Binding-site contacts:
Ligand atom N04 contacts residue LEU121 of chain 1.A at 4.2 Å.
Ligand atom B03 contacts residue LEU118 of chain 1.A at 3.9 Å.
Ligand atom C01 contacts residue LEU121 of chain 1.A at 3.9 Å (hydrophobic).
Ligand atom C01 contacts residue LEU133 of chain 1.A at 4.5 Å (hydrophobic).
Ligand atom C08 contacts residue LEU84 of chain 1.A at 4.3 Å (hydrophobic).
Ligand atom C06 contacts residue LEU84 of chain 1.A at 3.8 Å (hydrophobic).
Ligand atom C05 contacts residue LEU118 of chain 1.A at 3.8 Å (hydrophobic).
Ligand atom C05 contacts residue VAL87 of chain 1.A at 3.9 Å (hydrophobic).
Ligand atom B03 contacts residue VAL111 of chain 1.A at 4.1 Å.
Ligand atom C02 contacts residue VAL111 of chain 1.A at 4.1 Å (hydrophobic).
Ligand atom B03 contacts residue PHE153 of chain 1.A at 4.2 Å.
Ligand atom C02 contacts residue MET102 of chain 1.A at 3.7 Å (hydrophobic).
Ligand atom C01 contacts residue MET102 of chain 1.A at 4.0 Å (hydrophobic).
Ligand atom C06 contacts residue TYR88 of chain 1.A at 4.0 Å (hydrophobic).
Ligand atom C05 contacts residue ALA99 of chain 1.A at 3.7 Å (hydrophobic).
Ligand atom C08 contacts residue ALA99 of chain 1.A at 3.5 Å (hydrophobic).
Ligand atom N04 contacts residue ALA99 of chain 1.A at 3.7 Å.
Ligand atom C05 contacts residue LEU84 of chain 1.A at 4.1 Å (hydrophobic).
Ligand atom C01 contacts residue LEU118 of chain 1.A at 3.6 Å (hydrophobic).
Ligand atom C07 contacts residue ILE78 of chain 1.A at 3.8 Å (hydrophobic).
Ligand atom C07 contacts residue VAL111 of chain 1.A at 4.3 Å (hydrophobic).
Ligand atom C01 contacts residue VAL111 of chain 1.A at 3.9 Å (hydrophobic).
Ligand atom C02 contacts residue PHE153 of chain 1.A at 3.5 Å (hydrophobic).
Ligand atom C06 contacts residue ALA99 of chain 1.A at 3.6 Å (hydrophobic).
Ligand atom C02 contacts residue LEU121 of chain 1.A at 3.9 Å (hydrophobic).
Ligand atom C08 contacts residue VAL103 of chain 1.A at 4.1 Å (hydrophobic).
Ligand atom N04 contacts residue VAL87 of chain 1.A at 4.0 Å.
Ligand atom C07 contacts residue VAL103 of chain 1.A at 4.1 Å (hydrophobic).
Ligand atom C01 contacts residue PHE114 of chain 1.A at 4.4 Å (hydrophobic).
Ligand atom N04 contacts residue LEU118 of chain 1.A at 3.5 Å.
Ligand atom C06 contacts residue ILE78 of chain 1.A at 4.2 Å (hydrophobic).
Ligand atom C02 contacts residue ALA99 of chain 1.A at 4.3 Å (hydrophobic).
Ligand atom B03 contacts residue ALA99 of chain 1.A at 3.6 Å.
Ligand atom C07 contacts residue ALA99 of chain 1.A at 3.5 Å (hydrophobic).
Ligand atom C02 contacts residue LEU118 of chain 1.A at 4.3 Å (hydrophobic).
Ligand atom C08 contacts residue VAL111 of chain 1.A at 3.3 Å (hydrophobic).
Ligand atom C07 contacts residue LEU84 of chain 1.A at 3.9 Å (hydrophobic).
Ligand atom C05 contacts residue TYR88 of chain 1.A at 3.9 Å (hydrophobic).

Sequence of chain 1.A:
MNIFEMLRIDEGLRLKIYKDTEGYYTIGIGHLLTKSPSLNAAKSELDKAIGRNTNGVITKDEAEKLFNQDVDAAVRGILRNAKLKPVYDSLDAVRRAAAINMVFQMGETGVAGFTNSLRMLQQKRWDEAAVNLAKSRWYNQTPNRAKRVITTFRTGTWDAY

The small molecule below binds the protein below.
Small molecule (SMILES): CCB1C=CC=CN1